The small molecule below binds the protein below.
Small molecule (SMILES): NCCOP(=O)(O)O

Binding-site contacts:
Ligand atom CA contacts residue GLN18 of chain 1.B at 4.0 Å.
Ligand atom CB contacts residue TYR27 of chain 1.B at 3.7 Å (hydrophobic).
Ligand atom P contacts residue TYR175 of chain 1.B at 3.8 Å.
Ligand atom CB contacts residue TYR19 of chain 1.B at 3.7 Å (hydrophobic).
Ligand atom CA contacts residue ILE36 of chain 1.B at 4.4 Å (hydrophobic).
Ligand atom O1 contacts residue TYR27 of chain 1.B at 2.6 Å (h-bond).
Ligand atom N contacts residue GLN18 of chain 1.B at 3.4 Å (h-bond).
Ligand atom O1 contacts residue ARG179 of chain 1.B at 2.9 Å (salt-bridge).
Ligand atom CA contacts residue PHE31 of chain 1.B at 4.1 Å (hydrophobic).
Ligand atom O2 contacts residue TYR160 of chain 1.B at 2.6 Å (h-bond).
Ligand atom N contacts residue ILE36 of chain 1.B at 4.1 Å.
Ligand atom O3 contacts residue TYR175 of chain 1.B at 2.6 Å (h-bond).
Ligand atom CB contacts residue GLN18 of chain 1.B at 3.8 Å.
Ligand atom O4 contacts residue TYR27 of chain 1.B at 3.2 Å (h-bond).
Ligand atom O3 contacts residue ARG179 of chain 1.B at 3.1 Å (salt-bridge).
Ligand atom O3 contacts residue TYR27 of chain 1.B at 4.3 Å.
Ligand atom CA contacts residue TYR181 of chain 1.B at 4.3 Å (hydrophobic).
Ligand atom P contacts residue TYR160 of chain 1.B at 3.8 Å.
Ligand atom O4 contacts residue ARG179 of chain 1.B at 4.4 Å.
Ligand atom O4 contacts residue TYR160 of chain 1.B at 4.0 Å.
Ligand atom O3 contacts residue TYR181 of chain 1.B at 2.7 Å (h-bond).
Ligand atom O1 contacts residue GLN18 of chain 1.B at 4.3 Å.
Ligand atom CB contacts residue PHE31 of chain 1.B at 4.3 Å (hydrophobic).
Ligand atom O1 contacts residue LYS247 of chain 1.B at 4.0 Å.
Ligand atom P contacts residue TYR27 of chain 1.B at 3.5 Å.
Ligand atom CB contacts residue ILE36 of chain 1.B at 3.5 Å (hydrophobic).
Ligand atom O2 contacts residue TYR175 of chain 1.B at 3.9 Å.
Ligand atom P contacts residue ARG179 of chain 1.B at 3.8 Å.
Ligand atom O3 contacts residue GLN18 of chain 1.B at 4.0 Å.
Ligand atom O4 contacts residue GLN18 of chain 1.B at 3.2 Å (h-bond).
Ligand atom P contacts residue GLN18 of chain 1.B at 4.1 Å.
Ligand atom O2 contacts residue LYS247 of chain 1.B at 2.8 Å (salt-bridge).
Ligand atom CA contacts residue TYR160 of chain 1.B at 3.8 Å (hydrophobic).
Ligand atom P contacts residue TYR181 of chain 1.B at 3.6 Å.
Ligand atom N contacts residue TYR19 of chain 1.B at 2.6 Å (h-bond).
Ligand atom O4 contacts residue TYR181 of chain 1.B at 3.1 Å (h-bond).
Ligand atom O3 contacts residue TYR160 of chain 1.B at 3.7 Å.
Ligand atom CA contacts residue TYR27 of chain 1.B at 3.6 Å (hydrophobic).
Ligand atom N contacts residue TYR181 of chain 1.B at 3.9 Å.
Ligand atom P contacts residue LYS247 of chain 1.B at 4.0 Å.

Sequence of chain 1.B:
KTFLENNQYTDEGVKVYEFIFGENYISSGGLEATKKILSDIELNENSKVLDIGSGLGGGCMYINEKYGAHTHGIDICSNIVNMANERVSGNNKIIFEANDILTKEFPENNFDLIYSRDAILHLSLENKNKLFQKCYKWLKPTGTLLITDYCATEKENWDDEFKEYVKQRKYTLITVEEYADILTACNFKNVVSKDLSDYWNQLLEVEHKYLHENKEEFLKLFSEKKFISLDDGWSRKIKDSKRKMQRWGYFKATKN